Sequence of chain 1.B:
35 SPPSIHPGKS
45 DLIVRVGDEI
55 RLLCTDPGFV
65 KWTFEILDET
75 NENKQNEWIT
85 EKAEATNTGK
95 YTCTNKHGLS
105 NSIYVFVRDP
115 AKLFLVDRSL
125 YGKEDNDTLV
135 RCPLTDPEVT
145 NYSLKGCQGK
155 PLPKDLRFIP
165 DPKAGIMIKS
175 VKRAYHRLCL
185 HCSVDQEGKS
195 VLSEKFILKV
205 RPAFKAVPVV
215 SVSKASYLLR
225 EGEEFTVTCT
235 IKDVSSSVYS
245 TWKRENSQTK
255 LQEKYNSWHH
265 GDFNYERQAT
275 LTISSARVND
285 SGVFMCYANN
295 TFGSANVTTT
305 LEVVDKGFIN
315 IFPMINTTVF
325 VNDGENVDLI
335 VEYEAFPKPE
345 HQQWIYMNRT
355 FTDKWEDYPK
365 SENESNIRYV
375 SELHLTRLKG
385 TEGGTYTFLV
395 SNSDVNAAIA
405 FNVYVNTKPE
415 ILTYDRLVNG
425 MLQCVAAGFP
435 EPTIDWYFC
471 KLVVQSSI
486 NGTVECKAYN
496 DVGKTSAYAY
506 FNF

A protein and the small-molecule ligand that binds it are described below.
Small molecule (SMILES): CC(=O)N[C@@H]1[C@@H](O)[C@H](O)[C@@H](CO)O[C@H]1O

Binding-site contacts:
Ligand atom O6 contacts residue ARG248 of chain 1.B at 3.9 Å.
Ligand atom C7 contacts residue ASN283 of chain 1.B at 4.4 Å.
Ligand atom C1 contacts residue ASN283 of chain 1.B at 1.4 Å.
Ligand atom O6 contacts residue ASP284 of chain 1.B at 4.0 Å.
Ligand atom N2 contacts residue ASN283 of chain 1.B at 3.2 Å (h-bond).
Ligand atom C3 contacts residue ASN283 of chain 1.B at 3.8 Å.
Ligand atom O6 contacts residue ASN283 of chain 1.B at 4.1 Å.
Ligand atom C4 contacts residue ASN283 of chain 1.B at 4.2 Å.
Ligand atom C2 contacts residue ASN283 of chain 1.B at 2.6 Å.
Ligand atom C5 contacts residue ASN283 of chain 1.B at 3.6 Å.
Ligand atom O5 contacts residue ASN283 of chain 1.B at 2.2 Å (h-bond).